Binding-site contacts:
Ligand atom O7 contacts residue GLY12 of chain 1.B at 4.0 Å.
Ligand atom O6 contacts residue VAL40 of chain 1.B at 4.4 Å.
Ligand atom C1 contacts residue ASN16 of chain 1.B at 1.4 Å.
Ligand atom C8 contacts residue PHE11 of chain 1.B at 4.2 Å (hydrophobic).
Ligand atom C8 contacts residue GLY12 of chain 1.B at 4.2 Å.
Ligand atom O5 contacts residue ASN16 of chain 1.B at 2.4 Å (h-bond).
Ligand atom O7 contacts residue VAL40 of chain 1.B at 4.3 Å.
Ligand atom C7 contacts residue ASN16 of chain 1.B at 3.8 Å.
Ligand atom C3 contacts residue ASN16 of chain 1.B at 3.8 Å.
Ligand atom N2 contacts residue ASN16 of chain 1.B at 3.0 Å (h-bond).
Ligand atom C5 contacts residue ASN16 of chain 1.B at 3.7 Å.
Ligand atom O3 contacts residue VAL40 of chain 1.B at 4.1 Å.
Ligand atom C8 contacts residue LEU41 of chain 1.B at 4.3 Å (hydrophobic).
Ligand atom C8 contacts residue PHE15 of chain 1.B at 3.9 Å (hydrophobic).
Ligand atom C7 contacts residue VAL40 of chain 1.B at 4.5 Å (hydrophobic).
Ligand atom C2 contacts residue ASN16 of chain 1.B at 2.5 Å.
Ligand atom C4 contacts residue ASN16 of chain 1.B at 4.2 Å.
Ligand atom O7 contacts residue ASN16 of chain 1.B at 4.2 Å.
Ligand atom C7 contacts residue GLY12 of chain 1.B at 4.2 Å.

Sequence of chain 1.B:
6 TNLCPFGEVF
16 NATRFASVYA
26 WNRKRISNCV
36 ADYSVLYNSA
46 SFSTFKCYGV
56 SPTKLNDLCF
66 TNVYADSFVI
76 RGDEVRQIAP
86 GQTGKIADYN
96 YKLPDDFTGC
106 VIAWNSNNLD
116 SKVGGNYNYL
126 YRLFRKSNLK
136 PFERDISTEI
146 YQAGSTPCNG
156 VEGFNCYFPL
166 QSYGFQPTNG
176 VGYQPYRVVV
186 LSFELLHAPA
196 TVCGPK

A protein and the small-molecule ligand that binds it are described below.
Small molecule (SMILES): CC(=O)N[C@H]1[C@H](O[C@H]2[C@H](O)[C@@H](NC(C)=O)CO[C@@H]2CO)O[C@H](CO)[C@@H](O[C@@H]2O[C@H](CO)[C@@H](O)[C@H](O)[C@@H]2O)[C@@H]1O